Binding-site contacts:
Ligand atom O contacts residue TYR159 of chain 1.D at 2.9 Å (h-bond).
Ligand atom C contacts residue ASN63 of chain 1.D at 3.5 Å.
Ligand atom OG1 contacts residue TYR9 of chain 1.D at 3.4 Å.
Ligand atom OD1 contacts residue TRP167 of chain 1.D at 3.4 Å.
Ligand atom OG1 contacts residue ARG97 of chain 1.D at 3.3 Å (salt-bridge).
Ligand atom O contacts residue THR143 of chain 1.D at 2.5 Å (h-bond).
Ligand atom O contacts residue ARG97 of chain 1.D at 3.0 Å (salt-bridge).
Ligand atom CD1 contacts residue GLY77 of chain 1.D at 3.5 Å.
Ligand atom N contacts residue TRP167 of chain 1.D at 3.4 Å.
Ligand atom O contacts residue TRP147 of chain 1.D at 3.5 Å.
Ligand atom CB contacts residue TYR99 of chain 1.D at 3.4 Å (hydrophobic).
Ligand atom CA contacts residue THR143 of chain 1.D at 3.5 Å.
Ligand atom OD1 contacts residue ARG62 of chain 1.D at 2.9 Å (salt-bridge).
Ligand atom OXT contacts residue TYR84 of chain 1.D at 3.5 Å (h-bond).
Ligand atom CD1 contacts residue ASN80 of chain 1.D at 3.4 Å.
Ligand atom N contacts residue TYR99 of chain 1.D at 2.9 Å (h-bond).
Ligand atom CB contacts residue ASN66 of chain 1.D at 3.2 Å.
Ligand atom CD1 contacts residue TYR9 of chain 1.D at 3.5 Å (hydrophobic).
Ligand atom O contacts residue TYR84 of chain 1.D at 2.8 Å (h-bond).
Ligand atom O contacts residue ASN66 of chain 1.D at 2.8 Å (h-bond).
Ligand atom OD2 contacts residue ARG62 of chain 1.D at 2.6 Å (salt-bridge).
Ligand atom CB contacts residue TYR9 of chain 1.D at 3.5 Å (hydrophobic).
Ligand atom N contacts residue ASN63 of chain 1.D at 2.8 Å (h-bond).
Ligand atom OD1 contacts residue ASN63 of chain 1.D at 3.1 Å (h-bond).
Ligand atom CG contacts residue ARG62 of chain 1.D at 3.4 Å.
Ligand atom CD1 contacts residue TYR7 of chain 1.D at 3.4 Å (hydrophobic).
Ligand atom CA contacts residue ASN63 of chain 1.D at 3.2 Å.
Ligand atom O contacts residue TYR7 of chain 1.D at 3.5 Å (h-bond).
Ligand atom CE2 contacts residue ASP156 of chain 1.D at 3.2 Å.
Ligand atom CE1 contacts residue TYR7 of chain 1.D at 3.4 Å (hydrophobic).
Ligand atom CD1 contacts residue TYR152 of chain 1.D at 3.4 Å (hydrophobic).
Ligand atom OD1 contacts residue TYR59 of chain 1.D at 3.4 Å.
Ligand atom OXT contacts residue ASN80 of chain 1.D at 2.9 Å (h-bond).
Ligand atom CB contacts residue TYR159 of chain 1.D at 3.5 Å (hydrophobic).
Ligand atom CA contacts residue TYR99 of chain 1.D at 3.5 Å (hydrophobic).
Ligand atom O contacts residue TRP147 of chain 1.D at 2.9 Å (h-bond).
Ligand atom OG1 contacts residue ALA70 of chain 1.D at 3.3 Å.
Ligand atom CD2 contacts residue ASN63 of chain 1.D at 3.3 Å.
Ligand atom C contacts residue THR143 of chain 1.D at 3.3 Å.
Ligand atom CD1 contacts residue THR73 of chain 1.D at 3.5 Å.

Sequence of chain 1.D:
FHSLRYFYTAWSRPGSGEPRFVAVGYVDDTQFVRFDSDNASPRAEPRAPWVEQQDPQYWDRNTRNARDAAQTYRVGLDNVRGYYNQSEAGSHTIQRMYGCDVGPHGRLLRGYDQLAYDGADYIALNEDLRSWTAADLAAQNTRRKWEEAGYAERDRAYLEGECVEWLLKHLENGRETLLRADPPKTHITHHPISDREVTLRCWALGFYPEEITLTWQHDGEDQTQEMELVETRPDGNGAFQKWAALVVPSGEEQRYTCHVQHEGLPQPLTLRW

A small-molecule ligand and the protein it binds are described below.
Small molecule (SMILES): CC(C)C[C@H](NC(=O)[C@H](Cc1ccccc1)NC(=O)[C@@H](NC(=O)[C@H](CC(N)=O)NC(=O)[C@H](C)NC(=O)[C@H](Cc1ccccc1)NC(=O)[C@@H](N)CC(=O)O)[C@@H](C)O)C(=O)N1CCC[C@H]1C(=O)O